A protein and the small-molecule ligand that binds it are described below.
Small molecule (SMILES): O=C(CO)[C@@H](O)[C@@H](O)[C@H](O)CO

Binding-site contacts:
Ligand atom O4 contacts residue PHE247 of chain 1.D at 3.8 Å.
Ligand atom O1 contacts residue GLU157 of chain 1.D at 3.1 Å (salt-bridge).
Ligand atom C2 contacts residue HIS187 of chain 1.D at 3.6 Å.
Ligand atom O1 contacts residue HIS187 of chain 1.D at 3.2 Å (h-bond).
Ligand atom C3 contacts residue GLU151 of chain 1.D at 3.1 Å.
Ligand atom O2 contacts residue HIS210 of chain 1.D at 3.9 Å.
Ligand atom C6 contacts residue HIS67 of chain 1.D at 3.7 Å.
Ligand atom O1 contacts residue ARG216 of chain 1.D at 2.7 Å (salt-bridge).
Ligand atom C2 contacts residue GLU151 of chain 1.D at 3.5 Å.
Ligand atom O6 contacts residue GLU151 of chain 1.D at 4.0 Å.
Ligand atom O6 contacts residue GLY68 of chain 1.D at 3.9 Å.
Ligand atom O5 contacts residue TRP15 of chain 1.D at 3.6 Å.
Ligand atom C2 contacts residue GLU245 of chain 1.D at 3.7 Å.
Ligand atom O2 contacts residue GLU245 of chain 1.D at 3.0 Å (salt-bridge).
Ligand atom O5 contacts residue TYR7 of chain 1.D at 3.2 Å (h-bond).
Ligand atom O2 contacts residue ARG216 of chain 1.D at 3.7 Å.
Ligand atom C1 contacts residue TRP113 of chain 1.D at 4.1 Å (hydrophobic).
Ligand atom C2 contacts residue ASP184 of chain 1.D at 4.2 Å.
Ligand atom C1 contacts residue LEU153 of chain 1.D at 3.6 Å (hydrophobic).
Ligand atom O2 contacts residue HIS187 of chain 1.D at 3.2 Å (h-bond).
Ligand atom O1 contacts residue TRP113 of chain 1.D at 4.0 Å.
Ligand atom C3 contacts residue GLU245 of chain 1.D at 3.4 Å.
Ligand atom O2 contacts residue GLU151 of chain 1.D at 3.0 Å (salt-bridge).
Ligand atom C6 contacts residue GLY68 of chain 1.D at 3.6 Å.
Ligand atom C1 contacts residue HIS187 of chain 1.D at 3.2 Å.
Ligand atom C1 contacts residue GLU157 of chain 1.D at 3.6 Å.
Ligand atom C4 contacts residue GLU245 of chain 1.D at 3.4 Å.
Ligand atom C1 contacts residue ARG216 of chain 1.D at 4.0 Å.
Ligand atom O2 contacts residue ASP184 of chain 1.D at 3.0 Å (salt-bridge).
Ligand atom C2 contacts residue LEU153 of chain 1.D at 4.2 Å (hydrophobic).
Ligand atom O4 contacts residue GLU245 of chain 1.D at 2.6 Å (salt-bridge).
Ligand atom O3 contacts residue GLU151 of chain 1.D at 2.7 Å (salt-bridge).
Ligand atom O6 contacts residue GLY107 of chain 1.D at 3.8 Å.
Ligand atom O5 contacts residue GLU245 of chain 1.D at 4.1 Å.
Ligand atom O4 contacts residue ILE258 of chain 1.D at 4.1 Å.
Ligand atom C3 contacts residue MN1 of chain 1.L at 3.4 Å.
Ligand atom C2 contacts residue MN1 of chain 1.L at 2.9 Å.
Ligand atom O2 contacts residue MN1 of chain 1.L at 1.9 Å.
Ligand atom C5 contacts residue GLU245 of chain 1.D at 3.7 Å.
Ligand atom O6 contacts residue HIS67 of chain 1.D at 3.3 Å (h-bond).

Sequence of chain 1.D:
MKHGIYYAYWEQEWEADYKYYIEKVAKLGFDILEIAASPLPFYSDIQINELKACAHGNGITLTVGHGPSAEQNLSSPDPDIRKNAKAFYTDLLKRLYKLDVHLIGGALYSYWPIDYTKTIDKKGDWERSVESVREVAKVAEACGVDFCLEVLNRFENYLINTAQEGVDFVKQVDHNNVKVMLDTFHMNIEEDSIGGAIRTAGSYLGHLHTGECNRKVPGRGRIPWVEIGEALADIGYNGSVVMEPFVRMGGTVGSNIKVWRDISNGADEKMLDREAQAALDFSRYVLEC